The small molecule below binds the protein below.
Small molecule (SMILES): COc1cc2ccccc2cc1[C@H]1C[C@H](O)[C@@H](COP(=O)(O)OP(=O)(O)OP(=O)(O)O)O1

Sequence of chain 1.A:
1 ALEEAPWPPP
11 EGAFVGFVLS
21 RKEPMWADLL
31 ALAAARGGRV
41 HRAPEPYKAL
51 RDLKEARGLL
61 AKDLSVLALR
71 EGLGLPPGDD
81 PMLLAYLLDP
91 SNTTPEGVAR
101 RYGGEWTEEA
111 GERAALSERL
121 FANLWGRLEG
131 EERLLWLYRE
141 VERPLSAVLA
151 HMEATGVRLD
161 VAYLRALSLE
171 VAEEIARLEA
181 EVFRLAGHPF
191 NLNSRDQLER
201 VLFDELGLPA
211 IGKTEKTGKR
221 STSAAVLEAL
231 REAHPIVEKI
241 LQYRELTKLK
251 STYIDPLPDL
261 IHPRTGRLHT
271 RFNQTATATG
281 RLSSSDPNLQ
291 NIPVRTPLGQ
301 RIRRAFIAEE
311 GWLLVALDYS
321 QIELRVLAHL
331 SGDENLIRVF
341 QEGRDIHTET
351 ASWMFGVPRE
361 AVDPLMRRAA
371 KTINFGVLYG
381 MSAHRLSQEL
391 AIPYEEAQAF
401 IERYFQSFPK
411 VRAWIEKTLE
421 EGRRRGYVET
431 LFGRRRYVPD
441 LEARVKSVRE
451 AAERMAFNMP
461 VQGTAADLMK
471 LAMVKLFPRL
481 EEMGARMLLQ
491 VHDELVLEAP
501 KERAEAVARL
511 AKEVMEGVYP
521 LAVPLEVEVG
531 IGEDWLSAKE

Binding-site contacts:
Ligand atom PA contacts residue MG1 of chain 1.F at 3.6 Å.
Ligand atom O3B contacts residue MG1 of chain 1.F at 3.7 Å.
Ligand atom O1A contacts residue MG1 of chain 1.F at 2.3 Å.
Ligand atom C20 contacts residue THR372 of chain 1.A at 4.0 Å.
Ligand atom O1C contacts residue LYS371 of chain 1.A at 3.1 Å (salt-bridge).
Ligand atom O3A contacts residue LYS371 of chain 1.A at 3.2 Å (salt-bridge).
Ligand atom C23 contacts residue LYS371 of chain 1.A at 3.9 Å.
Ligand atom C21 contacts residue ARG368 of chain 1.A at 3.8 Å.
Ligand atom O1B contacts residue HIS347 of chain 1.A at 2.7 Å (h-bond).
Ligand atom O1B contacts residue PHE375 of chain 1.A at 3.8 Å.
Ligand atom O2C contacts residue ARG367 of chain 1.A at 3.4 Å (salt-bridge).
Ligand atom C21 contacts residue THR372 of chain 1.A at 3.7 Å.
Ligand atom PA contacts residue LYS371 of chain 1.A at 3.4 Å.
Ligand atom O37 contacts residue TYR379 of chain 1.A at 3.4 Å.
Ligand atom PB contacts residue HIS347 of chain 1.A at 3.9 Å.
Ligand atom PC contacts residue MG1 of chain 1.F at 3.6 Å.
Ligand atom O1B contacts residue GLN321 of chain 1.A at 3.8 Å.
Ligand atom O3A contacts residue MG1 of chain 1.F at 3.9 Å.
Ligand atom O3' contacts residue PHE375 of chain 1.A at 3.9 Å.
Ligand atom C22 contacts residue ARG368 of chain 1.A at 3.7 Å.
Ligand atom PC contacts residue ARG367 of chain 1.A at 3.8 Å.
Ligand atom C5 contacts residue PHE375 of chain 1.A at 3.9 Å (hydrophobic).
Ligand atom C2' contacts residue TYR379 of chain 1.A at 3.8 Å (hydrophobic).
Ligand atom C22 contacts residue LYS371 of chain 1.A at 3.4 Å.
Ligand atom C38 contacts residue TRS1 of chain 1.I at 4.0 Å.
Ligand atom C21 contacts residue LYS371 of chain 1.A at 3.6 Å.
Ligand atom PB contacts residue LYS371 of chain 1.A at 3.4 Å.
Ligand atom O3C contacts residue MG1 of chain 1.F at 2.4 Å.
Ligand atom O2C contacts residue GLN321 of chain 1.A at 3.0 Å (h-bond).
Ligand atom O2A contacts residue ARG295 of chain 1.A at 3.9 Å.
Ligand atom O3B contacts residue LYS371 of chain 1.A at 2.3 Å (salt-bridge).
Ligand atom C3' contacts residue PHE375 of chain 1.A at 3.9 Å (hydrophobic).
Ligand atom O1A contacts residue ARG295 of chain 1.A at 3.2 Å (salt-bridge).
Ligand atom O2A contacts residue LYS371 of chain 1.A at 2.6 Å (salt-bridge).
Ligand atom PC contacts residue LYS371 of chain 1.A at 3.3 Å.
Ligand atom O3B contacts residue HIS347 of chain 1.A at 3.9 Å.
Ligand atom O2B contacts residue MG1 of chain 1.F at 2.1 Å.
Ligand atom O3A contacts residue PHE375 of chain 1.A at 3.5 Å.
Ligand atom O1C contacts residue ARG367 of chain 1.A at 2.6 Å (salt-bridge).
Ligand atom PB contacts residue MG1 of chain 1.F at 3.4 Å.